Sequence of chain 6.C:
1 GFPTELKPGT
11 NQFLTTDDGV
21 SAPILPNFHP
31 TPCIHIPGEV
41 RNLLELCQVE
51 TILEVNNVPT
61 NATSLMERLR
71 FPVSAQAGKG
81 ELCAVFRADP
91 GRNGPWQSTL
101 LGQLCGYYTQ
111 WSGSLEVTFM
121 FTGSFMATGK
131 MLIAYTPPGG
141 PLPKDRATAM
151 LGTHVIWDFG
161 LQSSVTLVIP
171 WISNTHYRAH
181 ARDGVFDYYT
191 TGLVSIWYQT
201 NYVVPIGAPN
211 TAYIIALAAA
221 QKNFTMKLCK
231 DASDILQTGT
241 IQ

Binding-site contacts:
Ligand atom CAG contacts residue GLN202 of chain 6.A at 3.5 Å.
Ligand atom CAJ contacts residue PHE155 of chain 6.A at 3.8 Å (hydrophobic).
Ligand atom OAB contacts residue TRP203 of chain 6.A at 3.8 Å.
Ligand atom CAS contacts residue TYR201 of chain 6.A at 3.7 Å (hydrophobic).
Ligand atom CAC contacts residue PHE233 of chain 6.A at 3.9 Å (hydrophobic).
Ligand atom CAP contacts residue ILE111 of chain 6.A at 3.6 Å (hydrophobic).
Ligand atom CAK contacts residue PHE135 of chain 6.A at 3.6 Å (hydrophobic).
Ligand atom CAA contacts residue SER178 of chain 6.A at 3.5 Å.
Ligand atom OAW contacts residue MET195 of chain 6.A at 3.3 Å.
Ligand atom CAE contacts residue ASN228 of chain 6.A at 3.4 Å.
Ligand atom CAC contacts residue PHE137 of chain 6.A at 3.8 Å (hydrophobic).
Ligand atom NAT contacts residue PHE155 of chain 6.A at 3.9 Å.
Ligand atom CAA contacts residue PRO177 of chain 6.A at 3.3 Å (hydrophobic).
Ligand atom NBB contacts residue TRP203 of chain 6.A at 3.9 Å.
Ligand atom CAI contacts residue PHE135 of chain 6.A at 3.7 Å (hydrophobic).
Ligand atom CAF contacts residue ASP112 of chain 6.A at 3.6 Å.
Ligand atom CAH contacts residue PHE155 of chain 6.A at 3.7 Å (hydrophobic).
Ligand atom CAN contacts residue ILE111 of chain 6.A at 3.8 Å (hydrophobic).
Ligand atom OAW contacts residue ILE111 of chain 6.A at 3.9 Å.
Ligand atom CAF contacts residue TRP203 of chain 6.A at 3.8 Å (hydrophobic).
Ligand atom OAB contacts residue ASP112 of chain 6.A at 3.6 Å.
Ligand atom OAB contacts residue ILE113 of chain 6.A at 3.2 Å (h-bond).
Ligand atom CAS contacts residue TRP203 of chain 6.A at 3.5 Å (hydrophobic).
Ligand atom CAP contacts residue PHE135 of chain 6.A at 3.6 Å (hydrophobic).
Ligand atom CAG contacts residue TRP203 of chain 6.A at 3.6 Å (hydrophobic).
Ligand atom CAG contacts residue ASN228 of chain 6.A at 3.2 Å.
Ligand atom CAI contacts residue VAL192 of chain 6.A at 3.9 Å (hydrophobic).
Ligand atom CAA contacts residue VAL179 of chain 6.A at 3.3 Å (hydrophobic).
Ligand atom NBC contacts residue TRP203 of chain 6.A at 3.2 Å.
Ligand atom CAS contacts residue ASN228 of chain 6.A at 3.7 Å.
Ligand atom CAE contacts residue GLN202 of chain 6.A at 3.4 Å.
Ligand atom CAL contacts residue PHE155 of chain 6.A at 3.7 Å (hydrophobic).
Ligand atom CAL contacts residue PRO177 of chain 6.A at 3.7 Å (hydrophobic).
Ligand atom CAX contacts residue TRP203 of chain 6.A at 3.5 Å (hydrophobic).
Ligand atom CAD contacts residue THR114 of chain 6.A at 3.6 Å.
Ligand atom CAD contacts residue ASP112 of chain 6.A at 3.7 Å.
Ligand atom CBA contacts residue ASN228 of chain 6.A at 3.8 Å.
Ligand atom CAR contacts residue TYR201 of chain 6.A at 3.5 Å (hydrophobic).
Ligand atom CAA contacts residue TYR153 of chain 6.A at 3.7 Å (hydrophobic).
Ligand atom CBA contacts residue TRP203 of chain 6.A at 3.3 Å (hydrophobic).

This small molecule binds to this protein.
Small molecule (SMILES): CCO/N=C/c1ccc(OCCCCCN2CCN(c3ccncc3)C2=O)cc1

Sequence of chain 6.A:
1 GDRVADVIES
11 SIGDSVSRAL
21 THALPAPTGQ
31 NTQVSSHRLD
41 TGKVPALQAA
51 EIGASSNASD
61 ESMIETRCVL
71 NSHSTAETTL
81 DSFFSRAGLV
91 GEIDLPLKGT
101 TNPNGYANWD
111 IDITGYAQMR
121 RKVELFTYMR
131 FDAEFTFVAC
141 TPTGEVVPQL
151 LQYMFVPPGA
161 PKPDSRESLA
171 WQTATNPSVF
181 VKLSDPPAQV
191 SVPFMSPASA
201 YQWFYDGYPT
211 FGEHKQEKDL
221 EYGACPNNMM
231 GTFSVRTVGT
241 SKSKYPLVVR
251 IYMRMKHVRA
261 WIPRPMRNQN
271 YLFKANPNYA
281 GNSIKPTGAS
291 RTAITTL